A protein and the small-molecule ligand that binds it are described below.
Small molecule (SMILES): CC1(C)[C@@H]2CC[C@@]1(C)C(=O)C2

Sequence of chain 1.A:
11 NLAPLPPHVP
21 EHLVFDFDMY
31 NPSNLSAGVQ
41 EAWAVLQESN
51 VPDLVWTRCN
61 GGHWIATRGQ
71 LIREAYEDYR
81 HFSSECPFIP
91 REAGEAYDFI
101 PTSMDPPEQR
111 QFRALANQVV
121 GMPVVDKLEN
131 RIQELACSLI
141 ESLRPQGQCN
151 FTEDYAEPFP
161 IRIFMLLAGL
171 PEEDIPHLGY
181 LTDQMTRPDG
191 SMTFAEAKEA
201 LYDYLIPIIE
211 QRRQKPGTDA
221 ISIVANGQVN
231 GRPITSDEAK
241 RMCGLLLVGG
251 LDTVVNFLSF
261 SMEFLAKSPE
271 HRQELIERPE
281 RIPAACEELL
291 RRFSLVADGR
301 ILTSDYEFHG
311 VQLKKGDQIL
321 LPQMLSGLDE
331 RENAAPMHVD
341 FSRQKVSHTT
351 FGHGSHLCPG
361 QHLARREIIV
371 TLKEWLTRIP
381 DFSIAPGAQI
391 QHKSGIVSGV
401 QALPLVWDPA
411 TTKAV

Binding-site contacts:
Ligand atom C10 contacts residue PHE88 of chain 1.A at 4.1 Å (hydrophobic).
Ligand atom C9 contacts residue CYN1 of chain 1.C at 3.6 Å.
Ligand atom C8 contacts residue ILE396 of chain 1.A at 4.1 Å (hydrophobic).
Ligand atom C10 contacts residue VAL248 of chain 1.A at 3.7 Å (hydrophobic).
Ligand atom C1 contacts residue VAL248 of chain 1.A at 4.3 Å (hydrophobic).
Ligand atom C7 contacts residue VAL296 of chain 1.A at 4.5 Å (hydrophobic).
Ligand atom C3 contacts residue ASP298 of chain 1.A at 4.4 Å.
Ligand atom C4 contacts residue HEM1 of chain 1.B at 3.7 Å.
Ligand atom C6 contacts residue GLY249 of chain 1.A at 4.0 Å.
Ligand atom C8 contacts residue VAL296 of chain 1.A at 3.8 Å (hydrophobic).
Ligand atom C7 contacts residue CYN1 of chain 1.C at 4.5 Å.
Ligand atom C6 contacts residue VAL248 of chain 1.A at 4.0 Å (hydrophobic).
Ligand atom C6 contacts residue CYN1 of chain 1.C at 3.6 Å.
Ligand atom C9 contacts residue THR253 of chain 1.A at 4.0 Å.
Ligand atom C10 contacts residue ILE396 of chain 1.A at 4.3 Å (hydrophobic).
Ligand atom C2 contacts residue PHE88 of chain 1.A at 4.2 Å (hydrophobic).
Ligand atom O contacts residue TYR97 of chain 1.A at 2.7 Å (h-bond).
Ligand atom C8 contacts residue ASP298 of chain 1.A at 3.6 Å.
Ligand atom C5 contacts residue HEM1 of chain 1.B at 3.6 Å.
Ligand atom C6 contacts residue LEU245 of chain 1.A at 4.4 Å (hydrophobic).
Ligand atom C3 contacts residue THR102 of chain 1.A at 3.9 Å.
Ligand atom C9 contacts residue HEM1 of chain 1.B at 3.9 Å.
Ligand atom C3 contacts residue HEM1 of chain 1.B at 4.1 Å.
Ligand atom O contacts residue VAL248 of chain 1.A at 4.4 Å.
Ligand atom C9 contacts residue VAL296 of chain 1.A at 3.8 Å (hydrophobic).
Ligand atom C3 contacts residue LEU245 of chain 1.A at 4.1 Å (hydrophobic).
Ligand atom C4 contacts residue CYN1 of chain 1.C at 4.3 Å.
Ligand atom C2 contacts residue LEU245 of chain 1.A at 4.0 Å (hydrophobic).
Ligand atom O contacts residue LEU245 of chain 1.A at 3.8 Å.
Ligand atom C2 contacts residue TYR97 of chain 1.A at 3.4 Å (hydrophobic).
Ligand atom C9 contacts residue VAL397 of chain 1.A at 4.4 Å (hydrophobic).
Ligand atom C10 contacts residue THR186 of chain 1.A at 4.0 Å.
Ligand atom C8 contacts residue HEM1 of chain 1.B at 4.0 Å.
Ligand atom C3 contacts residue TYR97 of chain 1.A at 3.5 Å (hydrophobic).
Ligand atom C7 contacts residue HEM1 of chain 1.B at 4.4 Å.
Ligand atom C8 contacts residue PHE88 of chain 1.A at 4.4 Å (hydrophobic).
Ligand atom O contacts residue PHE88 of chain 1.A at 3.4 Å.
Ligand atom C10 contacts residue VAL397 of chain 1.A at 4.2 Å (hydrophobic).
Ligand atom C5 contacts residue LEU245 of chain 1.A at 4.4 Å (hydrophobic).
Ligand atom C5 contacts residue CYN1 of chain 1.C at 3.3 Å.